Sequence of chain 1.A:
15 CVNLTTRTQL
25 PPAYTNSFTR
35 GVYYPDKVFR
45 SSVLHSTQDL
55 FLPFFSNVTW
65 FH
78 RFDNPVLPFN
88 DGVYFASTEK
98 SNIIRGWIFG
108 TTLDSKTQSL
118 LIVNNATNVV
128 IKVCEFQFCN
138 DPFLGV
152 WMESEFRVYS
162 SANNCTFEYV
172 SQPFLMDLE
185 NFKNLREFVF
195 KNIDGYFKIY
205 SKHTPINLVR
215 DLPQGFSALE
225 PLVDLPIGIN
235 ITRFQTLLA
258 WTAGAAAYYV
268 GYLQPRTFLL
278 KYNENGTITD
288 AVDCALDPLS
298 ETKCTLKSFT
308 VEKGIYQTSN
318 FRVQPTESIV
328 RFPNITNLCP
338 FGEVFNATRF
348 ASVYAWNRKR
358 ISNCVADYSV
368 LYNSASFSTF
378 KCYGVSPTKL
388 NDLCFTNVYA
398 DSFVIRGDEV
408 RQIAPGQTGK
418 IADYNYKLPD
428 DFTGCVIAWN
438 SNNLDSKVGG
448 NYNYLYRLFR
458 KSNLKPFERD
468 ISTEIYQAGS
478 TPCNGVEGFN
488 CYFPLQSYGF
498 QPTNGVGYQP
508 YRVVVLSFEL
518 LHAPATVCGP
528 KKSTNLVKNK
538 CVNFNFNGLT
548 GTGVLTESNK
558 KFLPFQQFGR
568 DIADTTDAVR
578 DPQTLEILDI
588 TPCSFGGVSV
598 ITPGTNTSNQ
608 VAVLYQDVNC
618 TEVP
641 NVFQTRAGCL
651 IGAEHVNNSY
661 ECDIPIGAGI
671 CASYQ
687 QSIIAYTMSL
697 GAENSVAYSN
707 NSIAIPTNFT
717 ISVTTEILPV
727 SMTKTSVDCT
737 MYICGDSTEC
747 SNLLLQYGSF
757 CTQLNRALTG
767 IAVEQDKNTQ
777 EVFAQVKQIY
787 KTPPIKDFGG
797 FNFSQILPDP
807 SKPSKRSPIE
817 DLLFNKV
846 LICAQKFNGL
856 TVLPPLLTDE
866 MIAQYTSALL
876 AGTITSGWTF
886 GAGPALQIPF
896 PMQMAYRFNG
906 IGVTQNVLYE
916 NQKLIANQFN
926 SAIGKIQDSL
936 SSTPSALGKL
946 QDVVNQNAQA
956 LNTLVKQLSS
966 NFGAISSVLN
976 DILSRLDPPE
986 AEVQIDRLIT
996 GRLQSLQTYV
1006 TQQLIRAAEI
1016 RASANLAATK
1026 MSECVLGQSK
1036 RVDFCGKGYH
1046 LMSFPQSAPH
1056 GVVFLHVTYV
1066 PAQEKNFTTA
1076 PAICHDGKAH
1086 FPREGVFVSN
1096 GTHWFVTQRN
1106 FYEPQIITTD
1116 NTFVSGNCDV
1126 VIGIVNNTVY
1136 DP

Binding-site contacts:
Ligand atom C5 contacts residue ASN282 of chain 1.A at 3.6 Å.
Ligand atom C3 contacts residue ASN282 of chain 1.A at 3.8 Å.
Ligand atom C8 contacts residue ASN280 of chain 1.A at 3.5 Å.
Ligand atom C8 contacts residue GLU281 of chain 1.A at 4.2 Å.
Ligand atom C7 contacts residue ASN282 of chain 1.A at 3.4 Å.
Ligand atom C8 contacts residue ASN282 of chain 1.A at 3.7 Å.
Ligand atom O7 contacts residue ASN282 of chain 1.A at 4.2 Å.
Ligand atom C1 contacts residue ASN282 of chain 1.A at 1.4 Å.
Ligand atom N2 contacts residue ASN282 of chain 1.A at 3.0 Å (h-bond).
Ligand atom C2 contacts residue ASN282 of chain 1.A at 2.5 Å.
Ligand atom O5 contacts residue ASN282 of chain 1.A at 2.3 Å (h-bond).
Ligand atom C4 contacts residue ASN282 of chain 1.A at 4.2 Å.

The protein below binds the small molecule below.
Small molecule (SMILES): CC(=O)N[C@@H]1[C@@H](O)[C@H](O)[C@@H](CO)O[C@H]1O